Sequence of chain 1.B:
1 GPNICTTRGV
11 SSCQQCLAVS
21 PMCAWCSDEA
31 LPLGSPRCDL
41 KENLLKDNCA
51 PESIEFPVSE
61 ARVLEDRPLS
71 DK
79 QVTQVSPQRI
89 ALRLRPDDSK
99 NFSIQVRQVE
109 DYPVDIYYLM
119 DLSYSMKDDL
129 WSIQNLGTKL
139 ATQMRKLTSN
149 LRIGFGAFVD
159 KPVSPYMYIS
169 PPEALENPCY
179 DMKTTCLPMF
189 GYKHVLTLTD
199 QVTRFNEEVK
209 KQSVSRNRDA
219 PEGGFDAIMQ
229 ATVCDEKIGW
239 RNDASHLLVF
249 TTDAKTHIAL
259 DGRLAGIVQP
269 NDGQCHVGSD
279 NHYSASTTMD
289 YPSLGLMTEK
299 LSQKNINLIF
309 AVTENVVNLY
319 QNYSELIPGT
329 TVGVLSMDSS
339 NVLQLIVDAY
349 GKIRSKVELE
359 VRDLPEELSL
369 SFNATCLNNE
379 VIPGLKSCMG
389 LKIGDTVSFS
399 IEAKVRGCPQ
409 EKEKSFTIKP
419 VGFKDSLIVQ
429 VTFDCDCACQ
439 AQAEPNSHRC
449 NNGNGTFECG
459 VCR

Binding-site contacts:
Ligand atom O5 contacts residue VAL379 of chain 1.B at 4.2 Å.
Ligand atom C2 contacts residue ASN371 of chain 1.B at 2.4 Å.
Ligand atom O6 contacts residue GLU400 of chain 1.B at 3.8 Å.
Ligand atom C7 contacts residue SER398 of chain 1.B at 3.9 Å.
Ligand atom O3 contacts residue GLU400 of chain 1.B at 4.4 Å.
Ligand atom C8 contacts residue ILE399 of chain 1.B at 4.0 Å (hydrophobic).
Ligand atom O7 contacts residue ASN371 of chain 1.B at 3.5 Å (h-bond).
Ligand atom O7 contacts residue SER398 of chain 1.B at 2.9 Å (h-bond).
Ligand atom C7 contacts residue ASN371 of chain 1.B at 3.3 Å.
Ligand atom C1 contacts residue ASN371 of chain 1.B at 1.4 Å.
Ligand atom O5 contacts residue PRO381 of chain 1.B at 4.5 Å.
Ligand atom C8 contacts residue GLU400 of chain 1.B at 3.5 Å.
Ligand atom C7 contacts residue NAG1 of chain 1.S at 4.0 Å.
Ligand atom C4 contacts residue ASN371 of chain 1.B at 4.2 Å.
Ligand atom C3 contacts residue ASN371 of chain 1.B at 3.8 Å.
Ligand atom C5 contacts residue ASN371 of chain 1.B at 3.6 Å.
Ligand atom C1 contacts residue PRO381 of chain 1.B at 4.2 Å (hydrophobic).
Ligand atom O7 contacts residue NAG1 of chain 1.S at 3.0 Å (h-bond).
Ligand atom C8 contacts residue SER398 of chain 1.B at 3.3 Å.
Ligand atom C7 contacts residue GLU400 of chain 1.B at 4.3 Å.
Ligand atom N2 contacts residue ASN371 of chain 1.B at 2.8 Å (h-bond).
Ligand atom C8 contacts residue SER369 of chain 1.B at 3.5 Å.
Ligand atom C2 contacts residue NAG1 of chain 1.S at 4.1 Å.
Ligand atom N2 contacts residue GLU400 of chain 1.B at 4.4 Å.
Ligand atom O3 contacts residue NAG1 of chain 1.S at 3.9 Å.
Ligand atom N2 contacts residue NAG1 of chain 1.S at 4.5 Å.
Ligand atom C8 contacts residue ASN371 of chain 1.B at 4.3 Å.
Ligand atom O5 contacts residue ASN371 of chain 1.B at 2.3 Å (h-bond).

The protein below binds the small molecule below.
Small molecule (SMILES): CC(=O)N[C@H]1[C@H](O[C@H]2[C@H](O)[C@@H](NC(C)=O)CO[C@@H]2CO)O[C@H](CO)[C@@H](O[C@@H]2O[C@H](CO[C@H]3O[C@H](CO[C@H]4O[C@H](CO)[C@@H](O)[C@H](O)[C@@H]4O)[C@@H](O)[C@H](O[C@H]4O[C@H](CO)[C@@H](O)[C@H](O)[C@@H]4O)[C@@H]3O)[C@@H](O)[C@H](O[C@H]3O[C@H](CO)[C@@H](O)[C@H](O)[C@@H]3O)[C@@H]2O)[C@@H]1O